A small-molecule ligand and the protein it binds are described below.
Small molecule (SMILES): Cc1cc(CCCOc2c(C)cc(-c3noc(C(F)(F)F)n3)cc2C)on1

Binding-site contacts:
Ligand atom N3A contacts residue PHE179 of chain 20.A at 3.4 Å.
Ligand atom C4 contacts residue LEU100 of chain 20.A at 3.7 Å (hydrophobic).
Ligand atom C2B contacts residue ILE98 of chain 20.A at 3.7 Å (hydrophobic).
Ligand atom CM6 contacts residue LEU184 of chain 20.A at 3.4 Å (hydrophobic).
Ligand atom C5B contacts residue ILE98 of chain 20.A at 3.5 Å (hydrophobic).
Ligand atom F3 contacts residue PHE179 of chain 20.A at 3.0 Å.
Ligand atom F1 contacts residue ALA166 of chain 20.A at 3.6 Å.
Ligand atom C1B contacts residue ILE98 of chain 20.A at 3.4 Å (hydrophobic).
Ligand atom C3A contacts residue LEU217 of chain 20.A at 3.6 Å (hydrophobic).
Ligand atom N2 contacts residue MET214 of chain 20.A at 3.8 Å.
Ligand atom F2 contacts residue TYR142 of chain 20.A at 2.8 Å.
Ligand atom CM2 contacts residue ILE77 of chain 20.A at 3.1 Å (hydrophobic).
Ligand atom CM4 contacts residue TYR144 of chain 20.A at 3.8 Å (hydrophobic).
Ligand atom N1A contacts residue LEU217 of chain 20.A at 3.3 Å.
Ligand atom F1 contacts residue PHE179 of chain 20.A at 3.8 Å.
Ligand atom O1 contacts residue MET214 of chain 20.A at 3.5 Å (h-bond).
Ligand atom O1A contacts residue PHE179 of chain 20.A at 3.3 Å.
Ligand atom C6B contacts residue LEU181 of chain 20.A at 3.3 Å (hydrophobic).
Ligand atom F3 contacts residue TYR142 of chain 20.A at 3.8 Å.
Ligand atom C4 contacts residue TYR190 of chain 20.A at 3.6 Å (hydrophobic).
Ligand atom C6B contacts residue ILE98 of chain 20.A at 3.7 Å (hydrophobic).
Ligand atom C4B contacts residue ILE98 of chain 20.A at 3.8 Å (hydrophobic).
Ligand atom N1A contacts residue MET124 of chain 20.A at 3.5 Å.
Ligand atom F1 contacts residue TYR144 of chain 20.A at 3.3 Å.
Ligand atom N1A contacts residue PHE179 of chain 20.A at 3.6 Å.
Ligand atom O1A contacts residue LEU217 of chain 20.A at 3.0 Å.
Ligand atom O1A contacts residue MET124 of chain 20.A at 3.2 Å.
Ligand atom F2 contacts residue ALA166 of chain 20.A at 3.5 Å.
Ligand atom C2A contacts residue PHE179 of chain 20.A at 3.6 Å (hydrophobic).
Ligand atom N3A contacts residue TYR144 of chain 20.A at 3.5 Å.
Ligand atom CM3 contacts residue ASN212 of chain 20.A at 3.5 Å.
Ligand atom F2 contacts residue TYR144 of chain 20.A at 3.0 Å.
Ligand atom O1B contacts residue ILE98 of chain 20.A at 3.3 Å.
Ligand atom C5B contacts residue LEU181 of chain 20.A at 3.5 Å (hydrophobic).
Ligand atom CM4 contacts residue PHE179 of chain 20.A at 3.5 Å (hydrophobic).
Ligand atom CM2 contacts residue ILE122 of chain 20.A at 3.8 Å (hydrophobic).
Ligand atom F3 contacts residue VAL168 of chain 20.A at 3.0 Å.
Ligand atom C3A contacts residue PHE179 of chain 20.A at 3.1 Å (hydrophobic).
Ligand atom CM6 contacts residue LEU181 of chain 20.A at 3.5 Å (hydrophobic).
Ligand atom F2 contacts residue MET143 of chain 20.A at 3.3 Å.

Sequence of chain 20.A:
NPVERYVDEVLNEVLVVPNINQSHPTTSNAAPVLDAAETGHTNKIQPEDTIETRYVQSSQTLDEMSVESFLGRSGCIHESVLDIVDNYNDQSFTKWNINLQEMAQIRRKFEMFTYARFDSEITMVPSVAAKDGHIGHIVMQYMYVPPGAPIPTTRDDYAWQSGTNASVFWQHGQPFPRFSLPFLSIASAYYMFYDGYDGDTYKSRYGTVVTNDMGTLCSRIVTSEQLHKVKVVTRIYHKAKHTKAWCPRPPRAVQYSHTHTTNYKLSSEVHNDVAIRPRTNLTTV